This small molecule binds to this protein.
Small molecule (SMILES): CC(=O)N[C@@H]1[C@@H](O)[C@H](O)[C@@H](CO)O[C@H]1O

Binding-site contacts:
Ligand atom C8 contacts residue TRP88 of chain 3.E at 3.6 Å (hydrophobic).
Ligand atom O7 contacts residue ARG92 of chain 3.E at 4.1 Å.
Ligand atom O7 contacts residue ASP89 of chain 3.E at 3.7 Å.
Ligand atom O3 contacts residue TRP88 of chain 3.E at 3.9 Å.
Ligand atom C4 contacts residue ASN107 of chain 3.C at 4.2 Å.
Ligand atom C8 contacts residue PHE114 of chain 3.D at 3.9 Å (hydrophobic).
Ligand atom C6 contacts residue THR109 of chain 3.C at 3.6 Å.
Ligand atom C7 contacts residue TRP88 of chain 3.E at 4.3 Å (hydrophobic).
Ligand atom C5 contacts residue ASN107 of chain 3.C at 3.7 Å.
Ligand atom O7 contacts residue SER90 of chain 3.E at 4.2 Å.
Ligand atom C8 contacts residue PRO93 of chain 3.E at 4.0 Å (hydrophobic).
Ligand atom C7 contacts residue ARG92 of chain 3.E at 4.0 Å.
Ligand atom O5 contacts residue THR109 of chain 3.C at 3.8 Å.
Ligand atom C1 contacts residue ASN107 of chain 3.C at 1.5 Å.
Ligand atom O5 contacts residue ASN107 of chain 3.C at 2.4 Å (h-bond).
Ligand atom O3 contacts residue THR94 of chain 3.E at 4.0 Å.
Ligand atom C8 contacts residue ARG92 of chain 3.E at 3.6 Å.
Ligand atom N2 contacts residue THR94 of chain 3.E at 3.5 Å (h-bond).
Ligand atom N2 contacts residue ASN107 of chain 3.C at 2.9 Å (h-bond).
Ligand atom C8 contacts residue ASP89 of chain 3.E at 3.2 Å.
Ligand atom C7 contacts residue PHE114 of chain 3.D at 3.7 Å (hydrophobic).
Ligand atom C7 contacts residue ASN107 of chain 3.C at 3.0 Å.
Ligand atom C3 contacts residue ASN107 of chain 3.C at 3.8 Å.
Ligand atom C8 contacts residue ASN107 of chain 3.C at 4.3 Å.
Ligand atom C7 contacts residue ASP89 of chain 3.E at 3.9 Å.
Ligand atom C5 contacts residue THR109 of chain 3.C at 4.3 Å.
Ligand atom C4 contacts residue THR94 of chain 3.E at 4.5 Å.
Ligand atom C6 contacts residue ILE108 of chain 3.C at 4.0 Å (hydrophobic).
Ligand atom N2 contacts residue TRP88 of chain 3.E at 4.1 Å.
Ligand atom O3 contacts residue THR115 of chain 3.D at 3.7 Å.
Ligand atom C1 contacts residue THR94 of chain 3.E at 4.0 Å.
Ligand atom O5 contacts residue ILE108 of chain 3.C at 4.1 Å.
Ligand atom C3 contacts residue THR94 of chain 3.E at 3.4 Å.
Ligand atom C2 contacts residue ASN107 of chain 3.C at 2.5 Å.
Ligand atom C2 contacts residue THR94 of chain 3.E at 3.8 Å.
Ligand atom C8 contacts residue THR94 of chain 3.E at 4.3 Å.
Ligand atom O7 contacts residue ASN107 of chain 3.C at 2.6 Å (h-bond).
Ligand atom C5 contacts residue ILE108 of chain 3.C at 4.4 Å (hydrophobic).
Ligand atom O7 contacts residue PHE114 of chain 3.D at 3.4 Å.

Sequence of chain 3.E:
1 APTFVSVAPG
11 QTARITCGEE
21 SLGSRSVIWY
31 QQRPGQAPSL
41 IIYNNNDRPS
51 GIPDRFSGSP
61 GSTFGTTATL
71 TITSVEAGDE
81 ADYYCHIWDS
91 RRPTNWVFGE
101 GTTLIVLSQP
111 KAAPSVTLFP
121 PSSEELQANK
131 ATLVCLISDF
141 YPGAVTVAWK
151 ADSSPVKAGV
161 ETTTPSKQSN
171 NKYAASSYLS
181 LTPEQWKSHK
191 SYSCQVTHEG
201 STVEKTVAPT

Sequence of chain 3.D:
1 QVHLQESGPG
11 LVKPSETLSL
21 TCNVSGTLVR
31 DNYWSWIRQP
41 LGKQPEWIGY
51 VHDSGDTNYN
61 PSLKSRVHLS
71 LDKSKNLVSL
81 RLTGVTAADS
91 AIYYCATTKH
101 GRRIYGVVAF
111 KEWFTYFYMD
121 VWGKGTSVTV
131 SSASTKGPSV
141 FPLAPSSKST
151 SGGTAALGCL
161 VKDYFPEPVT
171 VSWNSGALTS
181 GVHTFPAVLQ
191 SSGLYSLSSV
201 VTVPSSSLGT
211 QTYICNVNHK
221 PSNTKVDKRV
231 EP

Sequence of chain 3.C:
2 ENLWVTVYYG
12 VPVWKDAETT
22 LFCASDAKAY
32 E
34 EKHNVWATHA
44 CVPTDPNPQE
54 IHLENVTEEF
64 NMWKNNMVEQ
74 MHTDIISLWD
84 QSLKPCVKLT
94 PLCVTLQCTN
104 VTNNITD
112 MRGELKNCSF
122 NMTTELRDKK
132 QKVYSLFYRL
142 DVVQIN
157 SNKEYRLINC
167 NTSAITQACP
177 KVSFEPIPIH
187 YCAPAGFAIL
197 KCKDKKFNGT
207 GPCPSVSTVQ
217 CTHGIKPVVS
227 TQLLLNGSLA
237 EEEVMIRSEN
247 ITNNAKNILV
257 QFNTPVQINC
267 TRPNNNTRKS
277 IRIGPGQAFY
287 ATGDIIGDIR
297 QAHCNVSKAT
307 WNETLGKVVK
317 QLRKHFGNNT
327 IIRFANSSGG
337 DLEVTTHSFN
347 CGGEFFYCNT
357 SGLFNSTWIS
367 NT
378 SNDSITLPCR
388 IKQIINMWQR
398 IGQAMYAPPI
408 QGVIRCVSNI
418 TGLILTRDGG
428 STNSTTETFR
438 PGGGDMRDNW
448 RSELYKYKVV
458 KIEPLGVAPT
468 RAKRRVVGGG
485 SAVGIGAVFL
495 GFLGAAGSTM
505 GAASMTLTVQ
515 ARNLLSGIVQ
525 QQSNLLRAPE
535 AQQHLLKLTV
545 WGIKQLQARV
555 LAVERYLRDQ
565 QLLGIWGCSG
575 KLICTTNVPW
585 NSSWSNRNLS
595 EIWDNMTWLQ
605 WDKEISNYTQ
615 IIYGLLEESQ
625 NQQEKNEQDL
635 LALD